The protein below binds the small molecule below.
Small molecule (SMILES): CC(=O)N[C@@H]1[C@@H](O)[C@H](O)[C@@H](CO)O[C@H]1O

Sequence of chain 1.B:
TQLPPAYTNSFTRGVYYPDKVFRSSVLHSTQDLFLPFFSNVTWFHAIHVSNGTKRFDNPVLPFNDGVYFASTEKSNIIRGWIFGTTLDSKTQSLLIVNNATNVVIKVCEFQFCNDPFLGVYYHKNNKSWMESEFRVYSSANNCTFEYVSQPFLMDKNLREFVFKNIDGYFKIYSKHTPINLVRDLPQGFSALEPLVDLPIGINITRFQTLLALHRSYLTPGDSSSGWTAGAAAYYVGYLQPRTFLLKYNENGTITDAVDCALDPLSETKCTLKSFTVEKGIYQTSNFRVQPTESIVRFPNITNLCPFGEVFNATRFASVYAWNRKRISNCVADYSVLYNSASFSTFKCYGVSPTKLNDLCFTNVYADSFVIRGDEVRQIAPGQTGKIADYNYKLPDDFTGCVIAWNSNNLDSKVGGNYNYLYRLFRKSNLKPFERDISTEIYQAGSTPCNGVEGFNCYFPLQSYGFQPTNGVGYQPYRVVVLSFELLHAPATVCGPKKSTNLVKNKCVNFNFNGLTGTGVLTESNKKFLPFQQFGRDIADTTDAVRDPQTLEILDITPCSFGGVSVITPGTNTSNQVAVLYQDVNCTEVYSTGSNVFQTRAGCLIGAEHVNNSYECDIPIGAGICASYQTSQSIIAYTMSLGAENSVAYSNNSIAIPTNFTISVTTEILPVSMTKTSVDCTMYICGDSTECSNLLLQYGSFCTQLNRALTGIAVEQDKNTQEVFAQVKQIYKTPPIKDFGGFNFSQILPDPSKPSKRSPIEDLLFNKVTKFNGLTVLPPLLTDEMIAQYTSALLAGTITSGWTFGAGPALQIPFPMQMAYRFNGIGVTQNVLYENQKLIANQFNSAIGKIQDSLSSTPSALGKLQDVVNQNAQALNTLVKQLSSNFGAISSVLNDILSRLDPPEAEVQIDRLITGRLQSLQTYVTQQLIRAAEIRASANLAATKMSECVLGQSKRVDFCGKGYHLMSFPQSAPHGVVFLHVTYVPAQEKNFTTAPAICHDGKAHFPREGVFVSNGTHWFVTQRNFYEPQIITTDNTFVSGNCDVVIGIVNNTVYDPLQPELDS

Binding-site contacts:
Ligand atom C2 contacts residue THR124 of chain 1.B at 4.3 Å.
Ligand atom C3 contacts residue ASN122 of chain 1.B at 3.8 Å.
Ligand atom C6 contacts residue MET153 of chain 1.B at 4.3 Å (hydrophobic).
Ligand atom C5 contacts residue ASN122 of chain 1.B at 3.7 Å.
Ligand atom C8 contacts residue ASN125 of chain 1.B at 3.3 Å.
Ligand atom O7 contacts residue THR124 of chain 1.B at 3.9 Å.
Ligand atom O7 contacts residue ASN122 of chain 1.B at 3.9 Å.
Ligand atom O5 contacts residue ALA123 of chain 1.B at 4.2 Å.
Ligand atom C1 contacts residue ASN122 of chain 1.B at 1.4 Å.
Ligand atom O7 contacts residue ASN125 of chain 1.B at 3.5 Å (h-bond).
Ligand atom C2 contacts residue ASN122 of chain 1.B at 2.5 Å.
Ligand atom C5 contacts residue GLU154 of chain 1.B at 4.3 Å.
Ligand atom N2 contacts residue ASN125 of chain 1.B at 4.4 Å.
Ligand atom C4 contacts residue ASN122 of chain 1.B at 4.2 Å.
Ligand atom O5 contacts residue GLU154 of chain 1.B at 4.3 Å.
Ligand atom O6 contacts residue GLU154 of chain 1.B at 4.4 Å.
Ligand atom O6 contacts residue ALA123 of chain 1.B at 3.5 Å.
Ligand atom O6 contacts residue THR124 of chain 1.B at 4.4 Å.
Ligand atom C7 contacts residue ASN125 of chain 1.B at 3.6 Å.
Ligand atom C7 contacts residue ASN122 of chain 1.B at 3.6 Å.
Ligand atom C6 contacts residue GLU154 of chain 1.B at 3.8 Å.
Ligand atom N2 contacts residue ASN122 of chain 1.B at 2.9 Å (h-bond).
Ligand atom O5 contacts residue THR124 of chain 1.B at 4.3 Å.
Ligand atom O5 contacts residue ASN122 of chain 1.B at 2.4 Å (h-bond).